Sequence of chain 1.D:
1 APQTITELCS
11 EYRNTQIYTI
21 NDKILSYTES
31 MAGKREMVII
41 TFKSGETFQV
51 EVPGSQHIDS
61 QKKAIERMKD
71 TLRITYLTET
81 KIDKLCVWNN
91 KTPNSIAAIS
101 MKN

Binding-site contacts:
Ligand atom O1 contacts residue BEZ1 of chain 1.L at 1.4 Å.
Ligand atom O2 contacts residue BEZ1 of chain 1.L at 3.6 Å.
Ligand atom C2 contacts residue LYS91 of chain 1.D at 3.8 Å.
Ligand atom C6 contacts residue HIS57 of chain 1.D at 3.6 Å.
Ligand atom O3 contacts residue TRP88 of chain 1.D at 3.7 Å.
Ligand atom C5 contacts residue GLU51 of chain 1.D at 4.5 Å.
Ligand atom C4 contacts residue LYS91 of chain 1.D at 3.8 Å.
Ligand atom C3 contacts residue ASN90 of chain 1.D at 3.6 Å.
Ligand atom C5 contacts residue GLN56 of chain 1.D at 4.4 Å.
Ligand atom O1 contacts residue TRP88 of chain 1.D at 4.0 Å.
Ligand atom C6 contacts residue TRP88 of chain 1.D at 3.7 Å (hydrophobic).
Ligand atom C3 contacts residue LYS91 of chain 1.D at 3.7 Å.
Ligand atom C3 contacts residue TRP88 of chain 1.D at 3.6 Å (hydrophobic).
Ligand atom O3 contacts residue GLU51 of chain 1.D at 4.0 Å.
Ligand atom C2 contacts residue ASN90 of chain 1.D at 3.9 Å.
Ligand atom C6 contacts residue GLN56 of chain 1.D at 4.1 Å.
Ligand atom C5 contacts residue TRP88 of chain 1.D at 3.6 Å (hydrophobic).
Ligand atom O3 contacts residue ASN90 of chain 1.D at 2.7 Å (h-bond).
Ligand atom C6 contacts residue GLN61 of chain 1.D at 4.0 Å.
Ligand atom O4 contacts residue GLU51 of chain 1.D at 2.6 Å (salt-bridge).
Ligand atom C1 contacts residue GLN56 of chain 1.D at 4.5 Å.
Ligand atom O3 contacts residue LYS91 of chain 1.D at 2.8 Å (salt-bridge).
Ligand atom O6 contacts residue GLN61 of chain 1.D at 2.9 Å (h-bond).
Ligand atom C3 contacts residue BEZ1 of chain 1.L at 4.4 Å.
Ligand atom C2 contacts residue BEZ1 of chain 1.L at 3.6 Å.
Ligand atom O6 contacts residue TRP88 of chain 1.D at 3.8 Å.
Ligand atom O4 contacts residue GLN56 of chain 1.D at 3.5 Å.
Ligand atom O2 contacts residue ASN90 of chain 1.D at 2.9 Å (h-bond).
Ligand atom C6 contacts residue GLU51 of chain 1.D at 4.4 Å.
Ligand atom C4 contacts residue GLU51 of chain 1.D at 3.3 Å.
Ligand atom C4 contacts residue TRP88 of chain 1.D at 3.5 Å (hydrophobic).
Ligand atom C1 contacts residue BEZ1 of chain 1.L at 2.4 Å.
Ligand atom O5 contacts residue GLN56 of chain 1.D at 3.8 Å.
Ligand atom O6 contacts residue GLN56 of chain 1.D at 4.1 Å.
Ligand atom C5 contacts residue BEZ1 of chain 1.L at 3.9 Å.
Ligand atom O4 contacts residue LYS91 of chain 1.D at 2.9 Å (salt-bridge).
Ligand atom C3 contacts residue GLU51 of chain 1.D at 4.3 Å.
Ligand atom O5 contacts residue BEZ1 of chain 1.L at 3.1 Å.
Ligand atom O6 contacts residue HIS57 of chain 1.D at 3.7 Å.

The protein below binds the small molecule below.
Small molecule (SMILES): OC[C@H]1O[C@H](O)[C@H](O)[C@@H](O)[C@H]1O